Sequence of chain 1.A:
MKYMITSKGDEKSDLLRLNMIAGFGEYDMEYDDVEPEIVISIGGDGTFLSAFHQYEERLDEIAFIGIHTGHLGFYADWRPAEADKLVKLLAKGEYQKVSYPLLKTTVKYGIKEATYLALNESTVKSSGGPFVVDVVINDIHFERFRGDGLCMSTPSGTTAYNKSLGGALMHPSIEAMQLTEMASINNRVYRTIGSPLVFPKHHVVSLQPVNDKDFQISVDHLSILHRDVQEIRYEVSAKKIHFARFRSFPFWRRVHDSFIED

Sequence of chain 4.A:
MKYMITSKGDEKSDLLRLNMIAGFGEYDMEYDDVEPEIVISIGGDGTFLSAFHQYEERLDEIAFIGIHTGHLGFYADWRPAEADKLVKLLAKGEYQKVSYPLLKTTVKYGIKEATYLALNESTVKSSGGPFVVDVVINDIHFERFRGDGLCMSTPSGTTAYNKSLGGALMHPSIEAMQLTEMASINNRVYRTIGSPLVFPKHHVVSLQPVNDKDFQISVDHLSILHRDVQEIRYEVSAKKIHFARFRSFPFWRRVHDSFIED

This small molecule binds to this protein.
Small molecule (SMILES): NCCC(=O)NC[C@H]1O[C@@H](n2c(C#CCN(CC(=O)O)C[C@H]3O[C@@H](n4cnc5c(N)ncnc54)[C@H](O)[C@@H]3O)nc3c(N)ncnc32)[C@H](O)[C@@H]1O

Binding-site contacts:
Ligand atom O5 contacts residue ALA162 of chain 1.A at 3.2 Å.
Ligand atom O2 contacts residue ASP45 of chain 1.A at 2.8 Å (salt-bridge).
Ligand atom N4 contacts residue THR161 of chain 1.A at 3.7 Å.
Ligand atom N11 contacts residue ALA185 of chain 4.A at 3.7 Å.
Ligand atom N4 contacts residue ASN122 of chain 1.A at 3.0 Å (h-bond).
Ligand atom C20 contacts residue GLU123 of chain 1.A at 3.2 Å.
Ligand atom O6 contacts residue GLU123 of chain 1.A at 2.6 Å (salt-bridge).
Ligand atom C27 contacts residue HIS223 of chain 1.A at 3.2 Å.
Ligand atom C6 contacts residue ASP45 of chain 1.A at 3.5 Å.
Ligand atom C25 contacts residue TYR163 of chain 1.A at 3.6 Å (hydrophobic).
Ligand atom N10 contacts residue TYR163 of chain 1.A at 3.5 Å (h-bond).
Ligand atom N5 contacts residue PHE74 of chain 1.A at 3.5 Å.
Ligand atom C9 contacts residue ALA162 of chain 1.A at 3.6 Å (hydrophobic).
Ligand atom N4 contacts residue SER158 of chain 1.A at 3.0 Å (h-bond).
Ligand atom O5 contacts residue TYR163 of chain 1.A at 3.2 Å (h-bond).
Ligand atom O7 contacts residue HIS223 of chain 1.A at 3.4 Å.
Ligand atom C8 contacts residue ASP45 of chain 1.A at 3.7 Å.
Ligand atom C22 contacts residue TYR163 of chain 1.A at 3.7 Å (hydrophobic).
Ligand atom N5 contacts residue THR161 of chain 1.A at 2.6 Å (h-bond).
Ligand atom N12 contacts residue TYR163 of chain 1.A at 3.6 Å.
Ligand atom O5 contacts residue ASN122 of chain 1.A at 3.5 Å (h-bond).
Ligand atom O8 contacts residue HIS223 of chain 1.A at 2.9 Å (h-bond).
Ligand atom N12 contacts residue ALA185 of chain 4.A at 3.0 Å (h-bond).
Ligand atom N contacts residue PRO132 of chain 4.A at 3.6 Å.
Ligand atom C24 contacts residue SER166 of chain 1.A at 3.1 Å.
Ligand atom N4 contacts residue TYR75 of chain 1.A at 3.4 Å (h-bond).
Ligand atom O5 contacts residue GLU123 of chain 1.A at 2.5 Å (salt-bridge).
Ligand atom C19 contacts residue GLU123 of chain 1.A at 3.3 Å.
Ligand atom O7 contacts residue GLY46 of chain 1.A at 3.7 Å.
Ligand atom C10 contacts residue ALA162 of chain 1.A at 3.6 Å (hydrophobic).
Ligand atom O6 contacts residue ASN122 of chain 1.A at 3.1 Å (h-bond).
Ligand atom C10 contacts residue THR161 of chain 1.A at 3.6 Å.
Ligand atom C13 contacts residue ASP45 of chain 1.A at 3.6 Å.
Ligand atom N11 contacts residue SER166 of chain 1.A at 3.1 Å (h-bond).
Ligand atom C11 contacts residue PHE74 of chain 1.A at 3.7 Å (hydrophobic).
Ligand atom N3 contacts residue ASN122 of chain 1.A at 2.9 Å (h-bond).
Ligand atom C12 contacts residue ASP45 of chain 1.A at 3.6 Å.
Ligand atom N2 contacts residue ASP45 of chain 1.A at 3.5 Å (salt-bridge).
Ligand atom C11 contacts residue THR161 of chain 1.A at 3.2 Å.
Ligand atom N12 contacts residue ASP150 of chain 4.A at 3.0 Å (salt-bridge).